Sequence of chain 1.A:
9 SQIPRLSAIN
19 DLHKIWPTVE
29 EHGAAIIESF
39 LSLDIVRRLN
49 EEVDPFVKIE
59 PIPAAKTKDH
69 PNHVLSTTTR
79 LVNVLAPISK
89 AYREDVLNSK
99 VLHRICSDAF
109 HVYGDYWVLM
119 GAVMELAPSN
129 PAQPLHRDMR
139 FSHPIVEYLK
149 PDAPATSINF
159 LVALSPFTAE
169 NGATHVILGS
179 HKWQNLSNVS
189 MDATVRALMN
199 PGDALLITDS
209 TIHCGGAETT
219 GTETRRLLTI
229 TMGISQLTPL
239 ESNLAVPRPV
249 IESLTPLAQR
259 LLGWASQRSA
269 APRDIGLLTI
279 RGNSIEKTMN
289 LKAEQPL

Binding-site contacts:
Ligand atom O1 contacts residue 58K1 of chain 1.D at 3.3 Å.
Ligand atom O4 contacts residue LEU225 of chain 1.A at 3.9 Å.
Ligand atom C2 contacts residue HIS134 of chain 1.A at 3.8 Å.
Ligand atom O2 contacts residue GLN131 of chain 1.A at 3.1 Å (h-bond).
Ligand atom O5 contacts residue HIS211 of chain 1.A at 3.0 Å.
Ligand atom O4 contacts residue ARG223 of chain 1.A at 3.0 Å (salt-bridge).
Ligand atom C5 contacts residue GLY213 of chain 1.A at 3.3 Å.
Ligand atom C5 contacts residue LEU225 of chain 1.A at 3.8 Å (hydrophobic).
Ligand atom O1 contacts residue ASP136 of chain 1.A at 3.0 Å (salt-bridge).
Ligand atom O5 contacts residue HIS134 of chain 1.A at 3.2 Å (h-bond).
Ligand atom C1 contacts residue FE1 of chain 1.B at 2.6 Å.
Ligand atom C5 contacts residue ARG223 of chain 1.A at 3.8 Å.
Ligand atom C4 contacts residue LEU159 of chain 1.A at 3.6 Å (hydrophobic).
Ligand atom O1 contacts residue HIS134 of chain 1.A at 3.0 Å (h-bond).
Ligand atom C2 contacts residue GLN131 of chain 1.A at 3.0 Å.
Ligand atom O5 contacts residue FE1 of chain 1.B at 2.2 Å.
Ligand atom C4 contacts residue GLN131 of chain 1.A at 3.5 Å.
Ligand atom C2 contacts residue HIS211 of chain 1.A at 4.1 Å.
Ligand atom O2 contacts residue 58K1 of chain 1.D at 3.3 Å.
Ligand atom O3 contacts residue THR172 of chain 1.A at 2.7 Å (h-bond).
Ligand atom O5 contacts residue GLN131 of chain 1.A at 3.0 Å (h-bond).
Ligand atom C1 contacts residue 58K1 of chain 1.D at 3.9 Å.
Ligand atom O1 contacts residue FE1 of chain 1.B at 2.0 Å.
Ligand atom C1 contacts residue GLN131 of chain 1.A at 3.6 Å.
Ligand atom O2 contacts residue LEU73 of chain 1.A at 3.9 Å.
Ligand atom C1 contacts residue HIS134 of chain 1.A at 3.6 Å.
Ligand atom O3 contacts residue LEU159 of chain 1.A at 4.0 Å.
Ligand atom C3 contacts residue LEU159 of chain 1.A at 4.1 Å (hydrophobic).
Ligand atom O3 contacts residue ARG223 of chain 1.A at 3.0 Å (salt-bridge).
Ligand atom O3 contacts residue GLY213 of chain 1.A at 3.6 Å.
Ligand atom C3 contacts residue GLN131 of chain 1.A at 3.3 Å.
Ligand atom C5 contacts residue THR172 of chain 1.A at 3.8 Å.
Ligand atom O3 contacts residue LEU225 of chain 1.A at 3.6 Å.
Ligand atom C5 contacts residue LEU159 of chain 1.A at 4.2 Å (hydrophobic).
Ligand atom C2 contacts residue FE1 of chain 1.B at 2.7 Å.
Ligand atom C3 contacts residue MET122 of chain 1.A at 4.1 Å (hydrophobic).
Ligand atom C4 contacts residue GLY213 of chain 1.A at 3.5 Å.
Ligand atom O2 contacts residue MET122 of chain 1.A at 3.6 Å.
Ligand atom O2 contacts residue FE1 of chain 1.B at 3.9 Å.
Ligand atom O4 contacts residue GLY213 of chain 1.A at 3.3 Å.

A protein and the small-molecule ligand that binds it are described below.
Small molecule (SMILES): O=C(O)CCC(=O)C(=O)O